Sequence of chain 1.A:
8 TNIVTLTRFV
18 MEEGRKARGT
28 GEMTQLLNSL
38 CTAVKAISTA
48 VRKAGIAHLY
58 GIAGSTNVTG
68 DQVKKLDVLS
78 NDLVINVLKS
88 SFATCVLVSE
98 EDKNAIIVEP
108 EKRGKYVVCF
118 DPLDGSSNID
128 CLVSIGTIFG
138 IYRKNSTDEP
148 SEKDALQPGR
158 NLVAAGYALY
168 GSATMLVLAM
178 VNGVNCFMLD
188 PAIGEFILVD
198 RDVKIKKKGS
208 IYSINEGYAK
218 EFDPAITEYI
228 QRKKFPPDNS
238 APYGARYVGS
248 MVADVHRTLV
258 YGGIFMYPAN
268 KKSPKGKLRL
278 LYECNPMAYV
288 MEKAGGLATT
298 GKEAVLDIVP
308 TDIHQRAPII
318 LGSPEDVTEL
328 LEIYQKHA

Binding-site contacts:
Ligand atom P contacts residue TYR264 of chain 1.A at 3.7 Å.
Ligand atom C4 contacts residue GLY246 of chain 1.A at 3.0 Å.
Ligand atom O1 contacts residue PO41 of chain 1.G at 3.4 Å (h-bond).
Ligand atom O5 contacts residue LYS274 of chain 1.A at 2.8 Å (salt-bridge).
Ligand atom O2 contacts residue GLY122 of chain 1.A at 3.9 Å.
Ligand atom O3P contacts residue TYR244 of chain 1.A at 2.7 Å (h-bond).
Ligand atom C3 contacts residue MET248 of chain 1.A at 3.5 Å (hydrophobic).
Ligand atom C1 contacts residue GLU280 of chain 1.A at 3.2 Å.
Ligand atom O3 contacts residue MET248 of chain 1.A at 2.9 Å (h-bond).
Ligand atom O3 contacts residue SER247 of chain 1.A at 3.8 Å.
Ligand atom O2 contacts residue PO41 of chain 1.G at 2.9 Å (h-bond).
Ligand atom O3 contacts residue GLY122 of chain 1.A at 3.8 Å.
Ligand atom C6 contacts residue LYS274 of chain 1.A at 3.7 Å.
Ligand atom O3P contacts residue ASN212 of chain 1.A at 3.0 Å (h-bond).
Ligand atom O6 contacts residue TYR264 of chain 1.A at 3.4 Å.
Ligand atom O3 contacts residue ASP121 of chain 1.A at 2.6 Å (salt-bridge).
Ligand atom O1 contacts residue LYS274 of chain 1.A at 3.2 Å.
Ligand atom C6 contacts residue TYR264 of chain 1.A at 3.7 Å (hydrophobic).
Ligand atom C2 contacts residue PO41 of chain 1.G at 3.9 Å.
Ligand atom C5 contacts residue GLY246 of chain 1.A at 3.8 Å.
Ligand atom O1P contacts residue ARG243 of chain 1.B at 2.8 Å (salt-bridge).
Ligand atom C6 contacts residue GLY246 of chain 1.A at 3.8 Å.
Ligand atom O3P contacts residue TYR264 of chain 1.A at 3.6 Å.
Ligand atom P contacts residue LYS274 of chain 1.A at 3.7 Å.
Ligand atom O1P contacts residue ASN212 of chain 1.A at 3.9 Å.
Ligand atom C4 contacts residue MET248 of chain 1.A at 3.5 Å (hydrophobic).
Ligand atom O2P contacts residue TYR264 of chain 1.A at 2.6 Å (h-bond).
Ligand atom O4 contacts residue GLY246 of chain 1.A at 3.8 Å.
Ligand atom O6 contacts residue LYS274 of chain 1.A at 2.7 Å (salt-bridge).
Ligand atom C3 contacts residue ASP121 of chain 1.A at 3.6 Å.
Ligand atom P contacts residue ASN212 of chain 1.A at 3.8 Å.
Ligand atom O2P contacts residue TYR215 of chain 1.A at 2.6 Å (h-bond).
Ligand atom O3P contacts residue ARG243 of chain 1.B at 3.8 Å.
Ligand atom P contacts residue TYR215 of chain 1.A at 3.7 Å.
Ligand atom C6 contacts residue TYR244 of chain 1.A at 3.3 Å (hydrophobic).
Ligand atom C5 contacts residue LYS274 of chain 1.A at 3.6 Å.
Ligand atom O2P contacts residue LYS274 of chain 1.A at 3.6 Å (salt-bridge).
Ligand atom O4 contacts residue MET248 of chain 1.A at 3.4 Å (h-bond).
Ligand atom C1 contacts residue PO41 of chain 1.G at 3.5 Å.
Ligand atom C1 contacts residue LEU275 of chain 1.A at 3.7 Å (hydrophobic).

Sequence of chain 1.B:
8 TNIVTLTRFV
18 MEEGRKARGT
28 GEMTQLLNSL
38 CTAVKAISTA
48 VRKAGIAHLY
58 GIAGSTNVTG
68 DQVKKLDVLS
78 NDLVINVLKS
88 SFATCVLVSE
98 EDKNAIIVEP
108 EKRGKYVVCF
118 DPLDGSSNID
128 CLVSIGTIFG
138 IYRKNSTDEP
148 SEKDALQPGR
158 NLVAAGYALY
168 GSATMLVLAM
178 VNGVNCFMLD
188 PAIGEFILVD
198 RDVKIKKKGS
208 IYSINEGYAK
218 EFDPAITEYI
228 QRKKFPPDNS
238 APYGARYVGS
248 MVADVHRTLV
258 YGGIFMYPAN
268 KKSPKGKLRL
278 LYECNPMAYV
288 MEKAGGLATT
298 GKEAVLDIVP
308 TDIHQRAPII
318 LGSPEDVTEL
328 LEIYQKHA

The small molecule below binds the protein below.
Small molecule (SMILES): O=P(O)(O)OC[C@H]1O[C@](O)(CO)[C@@H](O)[C@@H]1O